Binding-site contacts:
Ligand atom O contacts residue LYS55 of chain 1.B at 3.2 Å.
Ligand atom OD1 contacts residue TYR32 of chain 1.A at 3.5 Å.
Ligand atom O contacts residue HIS39 of chain 1.B at 3.0 Å (h-bond).
Ligand atom N contacts residue TYR37 of chain 1.B at 3.5 Å.
Ligand atom N contacts residue GLY31 of chain 1.A at 2.6 Å (h-bond).
Ligand atom CA contacts residue TYR37 of chain 1.B at 3.4 Å (hydrophobic).
Ligand atom CH2 contacts residue ALA50 of chain 1.A at 3.6 Å (hydrophobic).
Ligand atom CZ3 contacts residue GLY57 of chain 1.A at 3.6 Å.
Ligand atom CG contacts residue TYR37 of chain 1.B at 3.7 Å (hydrophobic).
Ligand atom CG contacts residue HIS31 of chain 1.B at 3.4 Å.
Ligand atom CA contacts residue TYR37 of chain 1.B at 3.5 Å (hydrophobic).
Ligand atom CZ3 contacts residue THR58 of chain 1.A at 3.6 Å.
Ligand atom CZ2 contacts residue ALA50 of chain 1.A at 3.7 Å (hydrophobic).
Ligand atom CE contacts residue TYR41 of chain 1.B at 3.4 Å (hydrophobic).
Ligand atom ND2 contacts residue GLY99 of chain 1.A at 3.1 Å (h-bond).
Ligand atom O contacts residue SER96 of chain 1.B at 2.6 Å (h-bond).
Ligand atom SD contacts residue HIS54 of chain 1.B at 3.5 Å.
Ligand atom O contacts residue TYR37 of chain 1.B at 3.4 Å.
Ligand atom CG contacts residue GLY99 of chain 1.A at 3.5 Å.
Ligand atom C contacts residue TYR37 of chain 1.B at 3.5 Å (hydrophobic).
Ligand atom CE contacts residue MET100 of chain 1.A at 3.6 Å (hydrophobic).
Ligand atom O contacts residue HIS54 of chain 1.B at 2.9 Å (h-bond).
Ligand atom CE2 contacts residue SER59 of chain 1.A at 3.6 Å.
Ligand atom CB contacts residue ASN33 of chain 1.A at 3.6 Å.
Ligand atom CA contacts residue TYR32 of chain 1.A at 3.5 Å (hydrophobic).
Ligand atom N contacts residue ASN33 of chain 1.A at 3.0 Å (h-bond).
Ligand atom CB contacts residue ASN33 of chain 1.B at 3.7 Å.
Ligand atom C contacts residue TYR37 of chain 1.B at 3.2 Å (hydrophobic).
Ligand atom O contacts residue LYS55 of chain 1.B at 3.3 Å (salt-bridge).
Ligand atom N contacts residue ASP52 of chain 1.A at 2.8 Å (salt-bridge).
Ligand atom CB contacts residue TYR32 of chain 1.A at 3.6 Å (hydrophobic).
Ligand atom ND2 contacts residue GLU101 of chain 1.A at 3.0 Å (salt-bridge).
Ligand atom CE contacts residue HIS39 of chain 1.B at 3.6 Å.
Ligand atom N contacts residue TYR37 of chain 1.B at 3.4 Å.
Ligand atom O contacts residue ASN33 of chain 1.A at 3.2 Å (h-bond).
Ligand atom O contacts residue TYR32 of chain 1.A at 3.4 Å.
Ligand atom C contacts residue ASN33 of chain 1.A at 3.5 Å.
Ligand atom CZ2 contacts residue ASN33 of chain 1.A at 3.4 Å.
Ligand atom O contacts residue TYR37 of chain 1.B at 3.4 Å.
Ligand atom CA contacts residue ASN33 of chain 1.A at 3.6 Å.

Sequence of chain 1.B:
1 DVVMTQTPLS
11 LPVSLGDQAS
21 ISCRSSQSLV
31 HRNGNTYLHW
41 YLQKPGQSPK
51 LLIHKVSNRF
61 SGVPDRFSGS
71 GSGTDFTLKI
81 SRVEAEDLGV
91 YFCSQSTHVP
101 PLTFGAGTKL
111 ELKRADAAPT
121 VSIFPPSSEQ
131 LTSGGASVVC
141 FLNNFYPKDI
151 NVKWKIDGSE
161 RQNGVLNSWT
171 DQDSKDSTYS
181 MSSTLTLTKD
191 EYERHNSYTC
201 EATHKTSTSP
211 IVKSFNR

This protein binds this small molecule.
Small molecule (SMILES): CSCC[C@@H]1NC(=O)[C@H](CC(N)=O)NC(=O)[C@@H]2CCCN2C(=O)[C@H](CC(N)=O)NC(=O)[C@@H](NC(=O)[C@H](C)N)CSSC[C@@H](C(=O)N[C@@H](CC2=CN=C3CC=CC=C23)C(=O)N[C@@H](C)C(=O)N[C@@H](C)C=O)NC(=O)CNC(=O)[C@@H]2CCCN2C(=O)[C@@H]2CCCN2C(=O)[C@H](CCC(=O)O)NC1=O

Sequence of chain 1.A:
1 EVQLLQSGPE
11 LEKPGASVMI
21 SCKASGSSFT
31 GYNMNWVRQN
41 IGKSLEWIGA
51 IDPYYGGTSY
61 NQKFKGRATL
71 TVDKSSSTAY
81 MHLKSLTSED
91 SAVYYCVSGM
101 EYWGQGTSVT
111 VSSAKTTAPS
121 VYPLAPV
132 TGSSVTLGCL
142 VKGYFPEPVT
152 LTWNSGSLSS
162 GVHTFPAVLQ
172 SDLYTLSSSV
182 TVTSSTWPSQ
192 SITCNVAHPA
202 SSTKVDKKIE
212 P